Sequence of chain 4.B:
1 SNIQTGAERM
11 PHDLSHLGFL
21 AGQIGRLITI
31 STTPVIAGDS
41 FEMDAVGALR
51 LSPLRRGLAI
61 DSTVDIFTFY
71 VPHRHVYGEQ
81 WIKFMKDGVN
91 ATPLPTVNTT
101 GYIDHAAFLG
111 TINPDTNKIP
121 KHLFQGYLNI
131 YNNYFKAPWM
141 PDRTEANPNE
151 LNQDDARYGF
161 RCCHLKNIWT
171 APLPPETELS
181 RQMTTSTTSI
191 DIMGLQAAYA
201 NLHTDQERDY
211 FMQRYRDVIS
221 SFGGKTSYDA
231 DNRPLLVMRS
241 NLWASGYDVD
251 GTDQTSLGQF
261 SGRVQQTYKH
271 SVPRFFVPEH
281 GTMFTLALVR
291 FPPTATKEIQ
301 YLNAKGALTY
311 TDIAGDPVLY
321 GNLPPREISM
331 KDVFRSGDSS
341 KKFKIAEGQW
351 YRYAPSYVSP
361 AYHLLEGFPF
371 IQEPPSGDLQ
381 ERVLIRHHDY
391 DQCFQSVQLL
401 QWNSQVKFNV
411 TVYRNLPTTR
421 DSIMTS

Sequence of chain 50.B:
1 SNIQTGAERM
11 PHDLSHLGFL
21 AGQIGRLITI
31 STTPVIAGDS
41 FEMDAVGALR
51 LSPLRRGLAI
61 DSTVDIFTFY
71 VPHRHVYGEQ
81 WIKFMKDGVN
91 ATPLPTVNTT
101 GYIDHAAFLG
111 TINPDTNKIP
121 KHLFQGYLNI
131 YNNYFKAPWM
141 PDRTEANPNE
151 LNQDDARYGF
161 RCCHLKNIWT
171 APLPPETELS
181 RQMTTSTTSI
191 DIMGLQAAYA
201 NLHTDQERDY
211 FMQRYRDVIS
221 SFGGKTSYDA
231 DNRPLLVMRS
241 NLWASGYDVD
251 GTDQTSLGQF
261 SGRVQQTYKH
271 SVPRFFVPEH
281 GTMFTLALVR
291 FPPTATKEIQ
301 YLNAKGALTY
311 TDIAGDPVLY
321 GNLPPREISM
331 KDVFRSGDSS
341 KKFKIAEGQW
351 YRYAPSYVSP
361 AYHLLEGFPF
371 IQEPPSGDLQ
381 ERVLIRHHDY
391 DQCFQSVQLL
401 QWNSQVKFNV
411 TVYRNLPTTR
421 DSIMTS

Binding-site contacts:
Ligand atom C5' contacts residue THR5 of chain 50.B at 3.1 Å.
Ligand atom C5 contacts residue ALA27 of chain 4.D at 2.9 Å (hydrophobic).
Ligand atom O5' contacts residue ARG28 of chain 4.D at 3.1 Å (salt-bridge).
Ligand atom O3' contacts residue ARG420 of chain 5.B at 1.7 Å (salt-bridge).
Ligand atom C4' contacts residue ARG420 of chain 5.B at 3.4 Å.
Ligand atom OP1 contacts residue PHE211 of chain 4.B at 2.1 Å.
Ligand atom O5' contacts residue ARG420 of chain 5.B at 2.9 Å (salt-bridge).
Ligand atom C1' contacts residue GLY6 of chain 50.B at 2.9 Å.
Ligand atom O3' contacts residue TYR31 of chain 4.D at 3.2 Å (h-bond).
Ligand atom C5 contacts residue GLY26 of chain 4.D at 3.5 Å.
Ligand atom C8 contacts residue ALA27 of chain 4.D at 2.0 Å (hydrophobic).
Ligand atom C8 contacts residue ARG28 of chain 4.D at 3.1 Å.
Ligand atom O5' contacts residue TYR31 of chain 4.D at 2.2 Å (h-bond).
Ligand atom C6 contacts residue ALA7 of chain 50.B at 2.7 Å (hydrophobic).
Ligand atom C4' contacts residue THR5 of chain 50.B at 2.6 Å.
Ligand atom C3' contacts residue GLY6 of chain 50.B at 3.2 Å.
Ligand atom O4' contacts residue ARG420 of chain 5.B at 3.2 Å (salt-bridge).
Ligand atom N6 contacts residue ALA27 of chain 4.D at 3.2 Å (h-bond).
Ligand atom C5' contacts residue TYR31 of chain 4.D at 3.0 Å (hydrophobic).
Ligand atom N6 contacts residue GLY26 of chain 4.D at 3.1 Å.
Ligand atom OP1 contacts residue ARG28 of chain 4.D at 2.7 Å (salt-bridge).
Ligand atom O3' contacts residue GLY6 of chain 50.B at 2.3 Å (h-bond).
Ligand atom P contacts residue GLU207 of chain 4.B at 3.4 Å.
Ligand atom C5 contacts residue ALA7 of chain 50.B at 2.7 Å (hydrophobic).
Ligand atom C3' contacts residue THR5 of chain 50.B at 3.2 Å.
Ligand atom N6 contacts residue ASP217 of chain 4.B at 2.8 Å (salt-bridge).
Ligand atom N7 contacts residue ALA27 of chain 4.D at 1.6 Å.
Ligand atom OP2 contacts residue GLU207 of chain 4.B at 2.0 Å (salt-bridge).
Ligand atom C5' contacts residue ARG28 of chain 4.D at 2.8 Å.
Ligand atom OP2 contacts residue ARG420 of chain 5.B at 3.4 Å (salt-bridge).
Ligand atom N7 contacts residue GLY26 of chain 4.D at 2.7 Å.
Ligand atom P contacts residue ARG28 of chain 4.D at 3.4 Å.
Ligand atom C4' contacts residue GLY6 of chain 50.B at 3.1 Å.
Ligand atom O3' contacts residue THR5 of chain 50.B at 3.1 Å (h-bond).
Ligand atom O4' contacts residue GLY6 of chain 50.B at 2.9 Å.
Ligand atom OP1 contacts residue THR418 of chain 5.B at 3.2 Å.
Ligand atom P contacts residue ARG420 of chain 5.B at 2.5 Å.
Ligand atom OP1 contacts residue ARG420 of chain 5.B at 2.4 Å (salt-bridge).
Ligand atom N9 contacts residue ALA27 of chain 4.D at 3.1 Å.
Ligand atom P contacts residue TYR31 of chain 4.D at 3.5 Å.

The small molecule below binds the protein below.
Small molecule (SMILES): N=c1ccn([C@H]2C[C@H](O)[C@@H](CO[P](=O)(O)O[C@H]3C[C@H](n4cnc5c(N)ncnc54)O[C@@H]3CO[P](=O)(O)O[C@H]3C[C@H](n4cnc5c(N)ncnc54)O[C@@H]3CO[P](=O)(O)O[C@H]3C[C@H](n4cnc5c(N)ncnc54)O[C@@H]3COP(=O)(O)O)O2)c(=O)[nH]1

Sequence of chain 4.D:
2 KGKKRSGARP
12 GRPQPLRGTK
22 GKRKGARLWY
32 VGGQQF

Sequence of chain 5.B:
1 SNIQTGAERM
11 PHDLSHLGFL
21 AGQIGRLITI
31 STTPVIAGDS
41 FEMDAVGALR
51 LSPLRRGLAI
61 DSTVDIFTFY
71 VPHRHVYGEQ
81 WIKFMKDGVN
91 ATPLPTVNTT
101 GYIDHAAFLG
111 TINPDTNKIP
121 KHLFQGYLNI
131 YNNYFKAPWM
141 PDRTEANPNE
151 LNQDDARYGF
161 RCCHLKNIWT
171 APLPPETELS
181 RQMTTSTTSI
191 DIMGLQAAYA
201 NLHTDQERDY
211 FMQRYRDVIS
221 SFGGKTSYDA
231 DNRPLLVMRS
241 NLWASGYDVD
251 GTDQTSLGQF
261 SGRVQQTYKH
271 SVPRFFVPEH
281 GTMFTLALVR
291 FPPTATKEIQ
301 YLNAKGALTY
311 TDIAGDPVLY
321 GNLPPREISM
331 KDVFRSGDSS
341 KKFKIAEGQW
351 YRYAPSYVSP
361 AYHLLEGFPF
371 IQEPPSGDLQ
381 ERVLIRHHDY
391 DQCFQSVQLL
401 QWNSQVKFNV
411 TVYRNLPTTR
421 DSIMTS